Sequence of chain 1.A:
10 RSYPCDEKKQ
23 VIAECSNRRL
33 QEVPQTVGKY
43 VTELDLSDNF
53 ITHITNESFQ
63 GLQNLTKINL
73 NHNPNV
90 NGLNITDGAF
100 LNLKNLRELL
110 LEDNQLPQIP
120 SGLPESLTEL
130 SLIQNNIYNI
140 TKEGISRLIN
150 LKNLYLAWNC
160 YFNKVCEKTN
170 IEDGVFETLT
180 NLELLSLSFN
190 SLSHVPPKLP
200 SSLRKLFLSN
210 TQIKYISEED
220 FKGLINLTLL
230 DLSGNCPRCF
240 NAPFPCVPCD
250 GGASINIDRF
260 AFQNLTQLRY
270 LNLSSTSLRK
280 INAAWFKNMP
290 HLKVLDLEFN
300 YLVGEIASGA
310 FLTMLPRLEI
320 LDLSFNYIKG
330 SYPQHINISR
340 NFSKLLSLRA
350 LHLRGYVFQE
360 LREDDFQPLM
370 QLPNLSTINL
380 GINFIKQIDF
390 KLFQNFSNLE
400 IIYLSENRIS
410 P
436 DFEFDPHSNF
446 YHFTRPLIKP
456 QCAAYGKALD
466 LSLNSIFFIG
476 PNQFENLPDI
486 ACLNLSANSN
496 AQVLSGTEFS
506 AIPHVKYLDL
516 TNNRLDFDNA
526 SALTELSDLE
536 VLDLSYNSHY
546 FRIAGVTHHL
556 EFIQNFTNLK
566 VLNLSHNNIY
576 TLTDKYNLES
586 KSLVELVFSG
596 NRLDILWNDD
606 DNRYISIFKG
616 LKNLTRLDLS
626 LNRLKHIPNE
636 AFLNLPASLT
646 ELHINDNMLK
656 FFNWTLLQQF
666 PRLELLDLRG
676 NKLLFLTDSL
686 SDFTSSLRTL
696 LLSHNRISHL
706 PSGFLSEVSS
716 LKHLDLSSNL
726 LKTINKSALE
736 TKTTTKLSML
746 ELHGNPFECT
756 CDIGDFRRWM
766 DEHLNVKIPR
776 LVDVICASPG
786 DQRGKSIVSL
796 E

Binding-site contacts:
Ligand atom O7 contacts residue PHE445 of chain 1.A at 2.7 Å (h-bond).
Ligand atom O6 contacts residue HIS442 of chain 1.A at 3.2 Å (h-bond).
Ligand atom C1 contacts residue ASN271 of chain 1.A at 1.5 Å.
Ligand atom C7 contacts residue LYS204 of chain 1.A at 3.6 Å.
Ligand atom C6 contacts residue SER443 of chain 1.A at 3.6 Å.
Ligand atom C2 contacts residue ASN271 of chain 1.A at 2.5 Å.
Ligand atom C3 contacts residue ASP230 of chain 1.A at 3.8 Å.
Ligand atom O4 contacts residue PHE206 of chain 1.A at 3.6 Å.
Ligand atom C6 contacts residue ASP440 of chain 1.A at 3.2 Å.
Ligand atom O6 contacts residue HIS442 of chain 1.A at 3.6 Å.
Ligand atom C8 contacts residue LEU228 of chain 1.A at 3.7 Å (hydrophobic).
Ligand atom O7 contacts residue LYS204 of chain 1.A at 2.6 Å (salt-bridge).
Ligand atom N2 contacts residue ASN271 of chain 1.A at 3.1 Å (h-bond).
Ligand atom O5 contacts residue ASN271 of chain 1.A at 2.3 Å (h-bond).
Ligand atom O7 contacts residue ASN444 of chain 1.A at 3.1 Å (h-bond).
Ligand atom C6 contacts residue HIS442 of chain 1.A at 3.3 Å.
Ligand atom O6 contacts residue ASP440 of chain 1.A at 2.7 Å (salt-bridge).
Ligand atom C6 contacts residue SER443 of chain 1.A at 3.6 Å.
Ligand atom C8 contacts residue PHE445 of chain 1.A at 3.6 Å (hydrophobic).
Ligand atom C8 contacts residue LYS204 of chain 1.A at 3.9 Å.
Ligand atom C2 contacts residue ASN444 of chain 1.A at 3.8 Å.
Ligand atom C5 contacts residue HIS442 of chain 1.A at 3.9 Å.
Ligand atom C7 contacts residue PHE445 of chain 1.A at 3.7 Å (hydrophobic).
Ligand atom C1 contacts residue ASP230 of chain 1.A at 3.7 Å.
Ligand atom C8 contacts residue SER208 of chain 1.A at 3.6 Å.
Ligand atom O7 contacts residue LEU228 of chain 1.A at 3.5 Å.
Ligand atom C2 contacts residue ASP230 of chain 1.A at 3.7 Å.
Ligand atom C3 contacts residue ASN271 of chain 1.A at 3.9 Å.
Ligand atom C8 contacts residue TYR269 of chain 1.A at 3.5 Å (hydrophobic).
Ligand atom N2 contacts residue ASP230 of chain 1.A at 3.0 Å (salt-bridge).
Ligand atom C5 contacts residue ASN271 of chain 1.A at 3.6 Å.
Ligand atom C6 contacts residue LEU228 of chain 1.A at 3.8 Å (hydrophobic).
Ligand atom C6 contacts residue ASN444 of chain 1.A at 3.9 Å.
Ligand atom C7 contacts residue LEU228 of chain 1.A at 3.4 Å (hydrophobic).
Ligand atom C2 contacts residue HIS442 of chain 1.A at 3.5 Å.
Ligand atom C6 contacts residue HIS442 of chain 1.A at 3.5 Å.
Ligand atom C8 contacts residue SER232 of chain 1.A at 3.7 Å.
Ligand atom O5 contacts residue HIS442 of chain 1.A at 3.6 Å.
Ligand atom C1 contacts residue HIS442 of chain 1.A at 3.9 Å.
Ligand atom C7 contacts residue ASP230 of chain 1.A at 3.9 Å.

A small-molecule ligand and the protein it binds are described below.
Small molecule (SMILES): CC(=O)N[C@H]1[C@H](O[C@H]2[C@H](O)[C@@H](NC(C)=O)CO[C@@H]2CO)O[C@H](CO)[C@@H](O[C@@H]2O[C@H](CO)[C@@H](O)[C@H](O[C@H]3O[C@H](CO)[C@@H](O)[C@H](O)[C@@H]3O)[C@@H]2O)[C@@H]1O